Binding-site contacts:
Ligand atom OA2 contacts residue GLU296 of chain 1.A at 3.4 Å.
Ligand atom NE contacts residue GLU296 of chain 1.A at 2.7 Å (salt-bridge).
Ligand atom OA2 contacts residue ASP301 of chain 1.A at 2.6 Å (salt-bridge).
Ligand atom NH contacts residue TRP291 of chain 1.A at 3.0 Å (h-bond).
Ligand atom OH contacts residue TRP291 of chain 1.A at 3.5 Å (h-bond).
Ligand atom CH contacts residue HEM1 of chain 1.C at 3.9 Å.
Ligand atom NH contacts residue TYR292 of chain 1.A at 4.0 Å.
Ligand atom NH contacts residue HEM1 of chain 1.C at 3.6 Å.
Ligand atom C contacts residue GLN182 of chain 1.A at 3.5 Å.
Ligand atom OA1 contacts residue ASP301 of chain 1.A at 3.6 Å (salt-bridge).
Ligand atom OH contacts residue PRO269 of chain 1.A at 3.7 Å.
Ligand atom CA contacts residue GLN182 of chain 1.A at 3.5 Å.
Ligand atom OA1 contacts residue TYR266 of chain 1.A at 3.5 Å (h-bond).
Ligand atom OA1 contacts residue TYR292 of chain 1.A at 2.6 Å (h-bond).
Ligand atom C contacts residue TYR292 of chain 1.A at 3.4 Å (hydrophobic).
Ligand atom CG contacts residue VAL271 of chain 1.A at 3.8 Å (hydrophobic).
Ligand atom CD contacts residue GLU296 of chain 1.A at 3.5 Å.
Ligand atom C contacts residue ASP301 of chain 1.A at 3.5 Å.
Ligand atom CD contacts residue VAL271 of chain 1.A at 3.8 Å (hydrophobic).
Ligand atom N contacts residue GLU296 of chain 1.A at 2.7 Å (salt-bridge).
Ligand atom OA1 contacts residue GLN182 of chain 1.A at 2.8 Å (h-bond).
Ligand atom NE contacts residue PRO269 of chain 1.A at 4.0 Å.
Ligand atom NH contacts residue GLU296 of chain 1.A at 2.9 Å (salt-bridge).
Ligand atom NE contacts residue HEM1 of chain 1.C at 4.1 Å.
Ligand atom CG contacts residue HEM1 of chain 1.C at 3.8 Å.
Ligand atom CG contacts residue GLU296 of chain 1.A at 3.4 Å.
Ligand atom OH contacts residue GLY290 of chain 1.A at 3.3 Å (h-bond).
Ligand atom CA contacts residue HEM1 of chain 1.C at 3.8 Å.
Ligand atom CZ contacts residue PRO269 of chain 1.A at 3.8 Å (hydrophobic).
Ligand atom CB contacts residue GLU296 of chain 1.A at 3.1 Å.
Ligand atom NH contacts residue PRO269 of chain 1.A at 3.8 Å.
Ligand atom OH contacts residue HEM1 of chain 1.C at 3.2 Å.
Ligand atom OA2 contacts residue TYR292 of chain 1.A at 3.2 Å.
Ligand atom CA contacts residue GLU296 of chain 1.A at 3.4 Å.
Ligand atom CZ contacts residue HEM1 of chain 1.C at 4.0 Å.
Ligand atom CH contacts residue PRO269 of chain 1.A at 3.9 Å (hydrophobic).
Ligand atom CB contacts residue GLN182 of chain 1.A at 3.5 Å.
Ligand atom CZ contacts residue GLU296 of chain 1.A at 3.5 Å.
Ligand atom N contacts residue HEM1 of chain 1.C at 2.9 Å (h-bond).
Ligand atom C contacts residue GLU296 of chain 1.A at 4.1 Å.

Sequence of chain 1.A:
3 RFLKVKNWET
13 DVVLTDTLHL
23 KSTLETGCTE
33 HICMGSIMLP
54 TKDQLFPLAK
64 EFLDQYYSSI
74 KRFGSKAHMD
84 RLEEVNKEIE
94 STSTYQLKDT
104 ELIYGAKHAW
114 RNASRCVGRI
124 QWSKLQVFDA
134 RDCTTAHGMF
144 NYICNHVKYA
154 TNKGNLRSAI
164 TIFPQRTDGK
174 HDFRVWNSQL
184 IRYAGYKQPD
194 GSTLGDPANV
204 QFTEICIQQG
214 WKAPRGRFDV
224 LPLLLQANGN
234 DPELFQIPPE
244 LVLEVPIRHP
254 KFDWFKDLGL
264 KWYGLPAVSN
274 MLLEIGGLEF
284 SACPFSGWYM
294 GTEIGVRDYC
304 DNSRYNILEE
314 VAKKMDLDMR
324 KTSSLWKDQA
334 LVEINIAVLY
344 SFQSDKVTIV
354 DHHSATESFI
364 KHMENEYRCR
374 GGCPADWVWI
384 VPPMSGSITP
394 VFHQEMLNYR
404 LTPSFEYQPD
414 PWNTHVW

The protein below binds the small molecule below.
Small molecule (SMILES): [H]/N=C(\CO)NCCC[C@H](N)C(=O)O